Sequence of chain 1.M:
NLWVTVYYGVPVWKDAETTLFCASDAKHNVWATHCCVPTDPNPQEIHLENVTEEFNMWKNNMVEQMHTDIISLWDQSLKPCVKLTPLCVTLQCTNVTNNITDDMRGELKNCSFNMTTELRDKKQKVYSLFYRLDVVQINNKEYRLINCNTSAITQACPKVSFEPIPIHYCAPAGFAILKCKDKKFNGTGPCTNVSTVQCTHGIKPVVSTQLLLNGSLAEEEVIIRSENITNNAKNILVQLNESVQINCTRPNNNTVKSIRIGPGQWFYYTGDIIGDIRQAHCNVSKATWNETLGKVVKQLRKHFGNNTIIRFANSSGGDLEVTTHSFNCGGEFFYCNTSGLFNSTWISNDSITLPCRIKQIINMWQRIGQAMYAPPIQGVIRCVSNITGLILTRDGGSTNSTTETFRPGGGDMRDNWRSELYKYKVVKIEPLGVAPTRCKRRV

Binding-site contacts:
Ligand atom O5 contacts residue TRP396 of chain 1.M at 3.7 Å.
Ligand atom C7 contacts residue ASN340 of chain 1.M at 3.4 Å.
Ligand atom C1 contacts residue TRP396 of chain 1.M at 4.1 Å (hydrophobic).
Ligand atom C4 contacts residue ASN340 of chain 1.M at 4.4 Å.
Ligand atom C6 contacts residue TRP396 of chain 1.M at 3.8 Å (hydrophobic).
Ligand atom O5 contacts residue ASN340 of chain 1.M at 2.5 Å (h-bond).
Ligand atom C3 contacts residue ASN340 of chain 1.M at 3.9 Å.
Ligand atom O7 contacts residue ASN340 of chain 1.M at 3.7 Å.
Ligand atom C5 contacts residue ASN340 of chain 1.M at 3.9 Å.
Ligand atom C8 contacts residue ASN340 of chain 1.M at 4.4 Å.
Ligand atom C8 contacts residue LYS336 of chain 1.M at 3.9 Å.
Ligand atom C1 contacts residue ASN340 of chain 1.M at 1.5 Å.
Ligand atom O6 contacts residue TRP396 of chain 1.M at 4.4 Å.
Ligand atom C2 contacts residue ASN340 of chain 1.M at 2.5 Å.
Ligand atom C5 contacts residue TRP396 of chain 1.M at 4.1 Å (hydrophobic).
Ligand atom N2 contacts residue ASN340 of chain 1.M at 2.9 Å (h-bond).

This protein binds this small molecule.
Small molecule (SMILES): CC(=O)N[C@@H]1[C@@H](O)[C@H](O)[C@@H](CO)O[C@H]1O